The small molecule below binds the protein below.
Small molecule (SMILES): CC(=O)N[C@@H]1[C@@H](O)[C@H](O)[C@@H](CO)O[C@H]1O

Binding-site contacts:
Ligand atom C4 contacts residue HIS446 of chain 1.C at 4.2 Å.
Ligand atom O4 contacts residue HIS446 of chain 1.C at 3.0 Å.
Ligand atom C2 contacts residue ASN437 of chain 1.C at 3.5 Å.
Ligand atom C1 contacts residue ASN437 of chain 1.C at 3.5 Å.
Ligand atom N2 contacts residue HIS446 of chain 1.C at 3.7 Å.
Ligand atom O7 contacts residue ASP438 of chain 1.C at 4.2 Å.
Ligand atom C7 contacts residue ASN437 of chain 1.C at 3.0 Å.
Ligand atom O7 contacts residue ASN437 of chain 1.C at 2.8 Å (h-bond).
Ligand atom N2 contacts residue ASN437 of chain 1.C at 3.3 Å (h-bond).
Ligand atom C8 contacts residue HIS446 of chain 1.C at 3.7 Å.
Ligand atom C8 contacts residue PRO444 of chain 1.C at 3.6 Å (hydrophobic).
Ligand atom O5 contacts residue ASN437 of chain 1.C at 4.2 Å.
Ligand atom C7 contacts residue HIS446 of chain 1.C at 4.4 Å.
Ligand atom C8 contacts residue ASN437 of chain 1.C at 3.8 Å.
Ligand atom C5 contacts residue HIS446 of chain 1.C at 4.3 Å.

Sequence of chain 1.C:
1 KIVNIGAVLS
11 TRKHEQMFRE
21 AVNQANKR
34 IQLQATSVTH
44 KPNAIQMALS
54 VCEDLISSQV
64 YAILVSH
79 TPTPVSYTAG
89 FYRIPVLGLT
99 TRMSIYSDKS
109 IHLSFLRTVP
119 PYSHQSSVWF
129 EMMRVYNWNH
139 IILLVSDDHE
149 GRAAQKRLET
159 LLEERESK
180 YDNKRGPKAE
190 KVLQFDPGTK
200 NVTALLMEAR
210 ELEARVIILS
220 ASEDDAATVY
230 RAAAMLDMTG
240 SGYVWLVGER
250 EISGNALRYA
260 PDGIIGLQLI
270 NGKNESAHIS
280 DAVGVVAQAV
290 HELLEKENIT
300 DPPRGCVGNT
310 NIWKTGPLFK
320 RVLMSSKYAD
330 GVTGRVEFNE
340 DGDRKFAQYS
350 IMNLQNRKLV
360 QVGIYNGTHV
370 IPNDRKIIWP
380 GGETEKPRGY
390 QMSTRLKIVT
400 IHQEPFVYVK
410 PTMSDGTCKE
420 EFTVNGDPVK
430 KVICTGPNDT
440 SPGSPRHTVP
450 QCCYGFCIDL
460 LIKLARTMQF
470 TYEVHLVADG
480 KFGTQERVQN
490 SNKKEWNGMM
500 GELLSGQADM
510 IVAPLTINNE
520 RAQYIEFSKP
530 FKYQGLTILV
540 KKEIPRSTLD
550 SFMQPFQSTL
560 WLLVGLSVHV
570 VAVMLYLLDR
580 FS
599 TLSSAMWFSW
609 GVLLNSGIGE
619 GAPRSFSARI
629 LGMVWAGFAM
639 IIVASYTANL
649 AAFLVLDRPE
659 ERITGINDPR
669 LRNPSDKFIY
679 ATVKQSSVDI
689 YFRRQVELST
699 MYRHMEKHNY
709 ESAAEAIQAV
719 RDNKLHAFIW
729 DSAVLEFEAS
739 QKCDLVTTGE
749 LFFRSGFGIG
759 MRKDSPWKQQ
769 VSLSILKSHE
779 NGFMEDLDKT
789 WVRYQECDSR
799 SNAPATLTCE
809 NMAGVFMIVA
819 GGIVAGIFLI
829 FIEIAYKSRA